This protein binds this small molecule.
Small molecule (SMILES): CC(=O)N[C@@H]1[C@@H](O)[C@H](O)[C@@H](CO)O[C@H]1O

Binding-site contacts:
Ligand atom O7 contacts residue ASN126 of chain 1.C at 3.6 Å.
Ligand atom C8 contacts residue ILE124 of chain 1.C at 4.2 Å (hydrophobic).
Ligand atom C8 contacts residue GLU123 of chain 1.C at 3.1 Å.
Ligand atom C8 contacts residue ASN126 of chain 1.C at 4.0 Å.
Ligand atom C2 contacts residue ASN126 of chain 1.C at 2.5 Å.
Ligand atom O5 contacts residue ASN126 of chain 1.C at 2.5 Å (h-bond).
Ligand atom C4 contacts residue ASN126 of chain 1.C at 4.3 Å.
Ligand atom C7 contacts residue SER125 of chain 1.C at 4.4 Å.
Ligand atom C7 contacts residue GLU123 of chain 1.C at 4.4 Å.
Ligand atom N2 contacts residue SER125 of chain 1.C at 4.0 Å.
Ligand atom C8 contacts residue TYR127 of chain 1.C at 4.3 Å (hydrophobic).
Ligand atom C8 contacts residue LYS122 of chain 1.C at 3.4 Å.
Ligand atom C7 contacts residue ASN126 of chain 1.C at 3.4 Å.
Ligand atom C3 contacts residue ASN126 of chain 1.C at 3.9 Å.
Ligand atom C5 contacts residue ASN126 of chain 1.C at 3.8 Å.
Ligand atom O7 contacts residue TYR127 of chain 1.C at 4.4 Å.
Ligand atom N2 contacts residue ASN126 of chain 1.C at 2.8 Å (h-bond).
Ligand atom C8 contacts residue SER125 of chain 1.C at 3.8 Å.
Ligand atom C1 contacts residue ASN126 of chain 1.C at 1.5 Å.

Sequence of chain 1.C:
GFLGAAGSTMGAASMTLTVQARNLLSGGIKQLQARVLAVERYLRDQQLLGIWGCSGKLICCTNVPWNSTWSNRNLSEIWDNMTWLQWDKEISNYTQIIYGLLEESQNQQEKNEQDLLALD